This protein binds this small molecule.
Small molecule (SMILES): CC(=O)N[C@@H]1[C@@H](O)[C@H](O)[C@@H](CO)O[C@H]1O

Sequence of chain 1.A:
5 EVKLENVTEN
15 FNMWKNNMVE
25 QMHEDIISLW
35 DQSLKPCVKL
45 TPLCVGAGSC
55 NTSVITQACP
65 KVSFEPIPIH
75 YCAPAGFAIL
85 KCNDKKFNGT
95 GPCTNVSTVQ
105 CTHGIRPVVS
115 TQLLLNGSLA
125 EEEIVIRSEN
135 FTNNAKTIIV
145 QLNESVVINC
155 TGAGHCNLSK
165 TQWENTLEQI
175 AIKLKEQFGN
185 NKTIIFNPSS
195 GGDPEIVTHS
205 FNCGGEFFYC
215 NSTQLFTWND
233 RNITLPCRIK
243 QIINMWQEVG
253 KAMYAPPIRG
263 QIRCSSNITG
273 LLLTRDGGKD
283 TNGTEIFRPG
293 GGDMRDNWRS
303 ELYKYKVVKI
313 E

Binding-site contacts:
Ligand atom C7 contacts residue ASN99 of chain 1.A at 3.7 Å.
Ligand atom C3 contacts residue ASN99 of chain 1.A at 3.2 Å.
Ligand atom N2 contacts residue THR98 of chain 1.A at 3.9 Å.
Ligand atom N2 contacts residue ASN99 of chain 1.A at 2.9 Å (h-bond).
Ligand atom C4 contacts residue ASN10 of chain 1.A at 4.2 Å.
Ligand atom C2 contacts residue ASN99 of chain 1.A at 3.6 Å.
Ligand atom C1 contacts residue ASN10 of chain 1.A at 1.4 Å.
Ligand atom C3 contacts residue ASN10 of chain 1.A at 3.8 Å.
Ligand atom C8 contacts residue ASN99 of chain 1.A at 3.7 Å.
Ligand atom O3 contacts residue ASN99 of chain 1.A at 2.9 Å (h-bond).
Ligand atom C7 contacts residue ASN10 of chain 1.A at 3.2 Å.
Ligand atom C5 contacts residue ASN10 of chain 1.A at 3.7 Å.
Ligand atom C2 contacts residue THR98 of chain 1.A at 4.3 Å.
Ligand atom C2 contacts residue ASN10 of chain 1.A at 2.5 Å.
Ligand atom C1 contacts residue THR98 of chain 1.A at 4.1 Å.
Ligand atom O7 contacts residue ASN10 of chain 1.A at 2.8 Å (h-bond).
Ligand atom C3 contacts residue THR98 of chain 1.A at 4.3 Å.
Ligand atom N2 contacts residue ASN10 of chain 1.A at 2.9 Å (h-bond).
Ligand atom O5 contacts residue ASN10 of chain 1.A at 2.4 Å (h-bond).